Binding-site contacts:
Ligand atom O4 contacts residue MET38 of chain 1.VA at 3.8 Å.
Ligand atom O5 contacts residue MET39 of chain 1.VA at 3.1 Å (h-bond).
Ligand atom C2 contacts residue VAL43 of chain 1.GA at 3.3 Å (hydrophobic).
Ligand atom C1 contacts residue MET36 of chain 1.UA at 4.5 Å (hydrophobic).
Ligand atom C2 contacts residue VAL32 of chain 1.UA at 3.7 Å (hydrophobic).
Ligand atom O2 contacts residue MET39 of chain 1.VA at 4.4 Å.
Ligand atom C3 contacts residue MET39 of chain 1.VA at 3.4 Å (hydrophobic).
Ligand atom O1 contacts residue LYS44 of chain 1.GA at 3.5 Å.
Ligand atom O2 contacts residue MET38 of chain 1.VA at 2.9 Å (h-bond).
Ligand atom O2 contacts residue VAL32 of chain 1.UA at 3.4 Å.
Ligand atom C1 contacts residue VAL43 of chain 1.GA at 4.0 Å (hydrophobic).
Ligand atom C1 contacts residue VAL35 of chain 1.UA at 4.4 Å (hydrophobic).
Ligand atom O6 contacts residue LYS44 of chain 1.GA at 4.4 Å.
Ligand atom P1 contacts residue LYS44 of chain 1.GA at 4.1 Å.
Ligand atom O3 contacts residue MET38 of chain 1.VA at 3.9 Å.
Ligand atom C1 contacts residue VAL32 of chain 1.UA at 3.7 Å (hydrophobic).
Ligand atom C2 contacts residue LYS44 of chain 1.GA at 4.2 Å.
Ligand atom O3 contacts residue LYS44 of chain 1.GA at 3.3 Å.
Ligand atom O5 contacts residue LYS44 of chain 1.GA at 3.3 Å.
Ligand atom P1 contacts residue MET38 of chain 1.VA at 3.8 Å.
Ligand atom O3 contacts residue MET39 of chain 1.VA at 3.6 Å.
Ligand atom C4 contacts residue MET39 of chain 1.VA at 3.7 Å (hydrophobic).
Ligand atom O1 contacts residue VAL43 of chain 1.GA at 3.0 Å (h-bond).
Ligand atom C3 contacts residue MET38 of chain 1.VA at 3.4 Å (hydrophobic).

This protein binds this small molecule.
Small molecule (SMILES): CCOP(=O)(O)OC[C@H](O)CO

Sequence of chain 1.VA:
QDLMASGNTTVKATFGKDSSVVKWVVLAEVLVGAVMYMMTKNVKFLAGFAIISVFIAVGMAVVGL

Sequence of chain 1.GA:
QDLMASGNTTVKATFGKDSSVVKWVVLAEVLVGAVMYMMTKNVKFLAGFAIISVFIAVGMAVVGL

Sequence of chain 1.UA:
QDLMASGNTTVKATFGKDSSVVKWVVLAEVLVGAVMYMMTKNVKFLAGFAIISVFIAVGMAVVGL